Sequence of chain 1.CA:
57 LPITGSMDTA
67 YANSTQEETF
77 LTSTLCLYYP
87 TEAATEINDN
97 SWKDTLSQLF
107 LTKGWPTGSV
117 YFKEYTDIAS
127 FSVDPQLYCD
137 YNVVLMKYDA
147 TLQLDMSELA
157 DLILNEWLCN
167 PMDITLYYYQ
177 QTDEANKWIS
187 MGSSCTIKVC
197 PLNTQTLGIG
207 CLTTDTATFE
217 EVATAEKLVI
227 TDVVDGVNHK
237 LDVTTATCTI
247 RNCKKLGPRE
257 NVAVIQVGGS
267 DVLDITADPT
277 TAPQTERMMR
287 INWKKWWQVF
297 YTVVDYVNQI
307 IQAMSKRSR

A small-molecule ligand and the protein it binds are described below.
Small molecule (SMILES): CC(=O)N[C@@H]1[C@@H](O)[C@H](O)[C@@H](CO)O[C@H]1O

Binding-site contacts:
Ligand atom N2 contacts residue ASN69 of chain 1.CA at 2.8 Å (h-bond).
Ligand atom C4 contacts residue ASN69 of chain 1.CA at 4.2 Å.
Ligand atom C5 contacts residue ASN69 of chain 1.CA at 3.6 Å.
Ligand atom C7 contacts residue ASN69 of chain 1.CA at 3.8 Å.
Ligand atom C2 contacts residue ASN69 of chain 1.CA at 2.5 Å.
Ligand atom C8 contacts residue ASN69 of chain 1.CA at 4.1 Å.
Ligand atom C3 contacts residue ASN69 of chain 1.CA at 3.8 Å.
Ligand atom O5 contacts residue ASN69 of chain 1.CA at 2.3 Å (h-bond).
Ligand atom C1 contacts residue ASN69 of chain 1.CA at 1.4 Å.